Binding-site contacts:
Ligand atom C2 contacts residue ASN657 of chain 1.A at 2.5 Å.
Ligand atom O5 contacts residue ASN657 of chain 1.A at 2.4 Å (h-bond).
Ligand atom C1 contacts residue ASN657 of chain 1.A at 1.4 Å.
Ligand atom N2 contacts residue ASN657 of chain 1.A at 2.9 Å (h-bond).
Ligand atom C7 contacts residue ASN657 of chain 1.A at 3.4 Å.
Ligand atom O7 contacts residue ASN657 of chain 1.A at 3.5 Å (h-bond).
Ligand atom C3 contacts residue ASN657 of chain 1.A at 3.8 Å.
Ligand atom C4 contacts residue ASN657 of chain 1.A at 4.2 Å.
Ligand atom C8 contacts residue ASN657 of chain 1.A at 4.5 Å.
Ligand atom C5 contacts residue ASN657 of chain 1.A at 3.7 Å.

A small-molecule ligand and the protein it binds are described below.
Small molecule (SMILES): CC(=O)N[C@@H]1[C@@H](O)[C@H](O)[C@@H](CO)O[C@H]1O

Sequence of chain 1.A:
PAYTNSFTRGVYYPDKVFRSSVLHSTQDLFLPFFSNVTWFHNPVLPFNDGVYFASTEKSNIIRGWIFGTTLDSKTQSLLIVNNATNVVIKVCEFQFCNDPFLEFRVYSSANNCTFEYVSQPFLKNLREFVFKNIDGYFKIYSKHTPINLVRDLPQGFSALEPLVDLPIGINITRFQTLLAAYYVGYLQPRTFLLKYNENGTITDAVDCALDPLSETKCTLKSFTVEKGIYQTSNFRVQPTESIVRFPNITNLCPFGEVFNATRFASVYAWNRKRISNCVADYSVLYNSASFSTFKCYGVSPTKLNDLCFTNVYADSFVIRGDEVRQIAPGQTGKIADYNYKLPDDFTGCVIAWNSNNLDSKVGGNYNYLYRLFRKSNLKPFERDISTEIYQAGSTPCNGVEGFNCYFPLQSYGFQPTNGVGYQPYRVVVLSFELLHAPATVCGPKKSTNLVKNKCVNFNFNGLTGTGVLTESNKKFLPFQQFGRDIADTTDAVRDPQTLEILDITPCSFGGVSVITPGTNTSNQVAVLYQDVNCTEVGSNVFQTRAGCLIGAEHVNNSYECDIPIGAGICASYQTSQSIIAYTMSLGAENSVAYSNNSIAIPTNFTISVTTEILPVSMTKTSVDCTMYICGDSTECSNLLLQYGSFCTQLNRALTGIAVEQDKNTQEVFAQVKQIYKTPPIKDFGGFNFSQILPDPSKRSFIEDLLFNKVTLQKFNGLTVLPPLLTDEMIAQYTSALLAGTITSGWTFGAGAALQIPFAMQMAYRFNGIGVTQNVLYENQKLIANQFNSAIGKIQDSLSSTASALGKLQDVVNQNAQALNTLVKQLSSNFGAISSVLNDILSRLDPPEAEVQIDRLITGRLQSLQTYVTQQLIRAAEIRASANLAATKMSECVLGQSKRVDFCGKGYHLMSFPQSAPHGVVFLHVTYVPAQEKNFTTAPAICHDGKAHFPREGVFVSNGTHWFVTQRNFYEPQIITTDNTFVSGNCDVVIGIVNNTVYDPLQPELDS